Sequence of chain 1.D:
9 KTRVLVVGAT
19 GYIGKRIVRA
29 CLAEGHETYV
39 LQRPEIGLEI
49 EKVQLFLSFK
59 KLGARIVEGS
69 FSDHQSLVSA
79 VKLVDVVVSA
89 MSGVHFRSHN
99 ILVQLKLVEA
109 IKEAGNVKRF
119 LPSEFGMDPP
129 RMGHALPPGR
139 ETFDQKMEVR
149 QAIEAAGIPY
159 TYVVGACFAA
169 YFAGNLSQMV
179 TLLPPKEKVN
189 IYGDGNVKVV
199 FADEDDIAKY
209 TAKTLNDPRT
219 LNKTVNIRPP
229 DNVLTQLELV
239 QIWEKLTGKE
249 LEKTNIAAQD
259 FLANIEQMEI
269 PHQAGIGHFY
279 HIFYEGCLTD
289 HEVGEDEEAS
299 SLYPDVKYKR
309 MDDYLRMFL

Binding-site contacts:
Ligand atom CAT contacts residue NDP1 of chain 1.L at 3.7 Å.
Ligand atom CAO contacts residue NDP1 of chain 1.L at 3.4 Å.
Ligand atom CAI contacts residue NDP1 of chain 1.L at 3.4 Å.
Ligand atom OAD contacts residue LEU46 of chain 1.C at 3.7 Å.
Ligand atom CAZ contacts residue TYR169 of chain 1.D at 3.5 Å (hydrophobic).
Ligand atom OAE contacts residue GLY124 of chain 1.D at 3.2 Å.
Ligand atom OAF contacts residue LEU46 of chain 1.C at 3.9 Å.
Ligand atom CAV contacts residue PHE277 of chain 1.D at 3.9 Å (hydrophobic).
Ligand atom OAD contacts residue VAL178 of chain 1.D at 2.9 Å (h-bond).
Ligand atom OAF contacts residue MET177 of chain 1.D at 3.5 Å.
Ligand atom OAF contacts residue VAL178 of chain 1.D at 3.2 Å (h-bond).
Ligand atom OAC contacts residue NDP1 of chain 1.L at 3.5 Å (h-bond).
Ligand atom CAS contacts residue MET125 of chain 1.D at 3.5 Å (hydrophobic).
Ligand atom OAB contacts residue HIS276 of chain 1.D at 3.1 Å (h-bond).
Ligand atom OAC contacts residue MET125 of chain 1.D at 3.3 Å (h-bond).
Ligand atom CAZ contacts residue VAL178 of chain 1.D at 3.8 Å (hydrophobic).
Ligand atom CAN contacts residue PHE94 of chain 1.D at 3.9 Å (hydrophobic).
Ligand atom CAZ contacts residue ASN173 of chain 1.D at 3.2 Å.
Ligand atom CAL contacts residue HIS276 of chain 1.D at 3.3 Å.
Ligand atom OAA contacts residue VAL92 of chain 1.D at 3.5 Å.
Ligand atom CAX contacts residue MET177 of chain 1.D at 3.8 Å (hydrophobic).
Ligand atom OAC contacts residue GLY124 of chain 1.D at 3.6 Å.
Ligand atom CAJ contacts residue NDP1 of chain 1.L at 3.7 Å.
Ligand atom CAU contacts residue GLY124 of chain 1.D at 3.8 Å.
Ligand atom CAY contacts residue ILE280 of chain 1.D at 3.8 Å (hydrophobic).
Ligand atom CAY contacts residue CYS165 of chain 1.D at 3.8 Å (hydrophobic).
Ligand atom CAQ contacts residue PHE277 of chain 1.D at 3.7 Å (hydrophobic).
Ligand atom CAZ contacts residue LEU46 of chain 1.C at 3.8 Å (hydrophobic).
Ligand atom CAP contacts residue NDP1 of chain 1.L at 3.9 Å.
Ligand atom CAR contacts residue PHE94 of chain 1.D at 3.7 Å (hydrophobic).
Ligand atom CAU contacts residue MET125 of chain 1.D at 3.5 Å (hydrophobic).
Ligand atom CAS contacts residue NDP1 of chain 1.L at 3.6 Å.
Ligand atom CAZ contacts residue THR179 of chain 1.D at 3.6 Å.
Ligand atom CAM contacts residue NDP1 of chain 1.L at 3.7 Å.
Ligand atom OAB contacts residue GLY273 of chain 1.D at 3.5 Å.
Ligand atom OAA contacts residue NDP1 of chain 1.L at 2.9 Å.
Ligand atom OAE contacts residue MET125 of chain 1.D at 2.6 Å (h-bond).
Ligand atom CAY contacts residue NDP1 of chain 1.L at 3.5 Å.
Ligand atom CAZ contacts residue GLN176 of chain 1.D at 3.7 Å.
Ligand atom OAD contacts residue MET177 of chain 1.D at 3.4 Å.

Sequence of chain 1.C:
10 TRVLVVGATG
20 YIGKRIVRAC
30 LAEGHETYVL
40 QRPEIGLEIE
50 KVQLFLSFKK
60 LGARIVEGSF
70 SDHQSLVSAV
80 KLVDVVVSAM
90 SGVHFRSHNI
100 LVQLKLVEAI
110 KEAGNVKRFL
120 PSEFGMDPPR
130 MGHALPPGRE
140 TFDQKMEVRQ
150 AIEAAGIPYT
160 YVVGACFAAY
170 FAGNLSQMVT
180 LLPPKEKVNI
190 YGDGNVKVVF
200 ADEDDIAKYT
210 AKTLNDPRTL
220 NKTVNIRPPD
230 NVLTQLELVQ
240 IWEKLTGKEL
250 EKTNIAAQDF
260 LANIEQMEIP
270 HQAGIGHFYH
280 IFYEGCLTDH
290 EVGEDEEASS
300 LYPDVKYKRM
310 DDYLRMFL

The protein below binds the small molecule below.
Small molecule (SMILES): COc1cc(C[C@H]2CO[C@H](c3ccc(O)c(OC)c3)[C@H]2CO)ccc1O